This protein binds this small molecule.
Small molecule (SMILES): Nc1ncnc2c1ncn2[C@@H]1O[C@H](CO[P](=O)(O)O[P](=O)(O)NP(=O)(O)O)[C@@H](O)[C@H]1O

Binding-site contacts:
Ligand atom PG contacts residue THR505 of chain 1.B at 3.7 Å.
Ligand atom O2B contacts residue SER510 of chain 1.B at 3.0 Å (h-bond).
Ligand atom PG contacts residue ALA506 of chain 1.B at 3.6 Å.
Ligand atom O1G contacts residue MG1 of chain 1.K at 2.6 Å.
Ligand atom C8 contacts residue THR511 of chain 1.B at 3.1 Å.
Ligand atom N6 contacts residue ILE464 of chain 1.B at 3.6 Å.
Ligand atom O3G contacts residue ASN605 of chain 1.B at 3.8 Å.
Ligand atom N3B contacts residue ALA506 of chain 1.B at 3.0 Å (h-bond).
Ligand atom O1G contacts residue ARG620 of chain 1.C at 2.9 Å (salt-bridge).
Ligand atom O2G contacts residue ALA506 of chain 1.B at 3.6 Å (h-bond).
Ligand atom N6 contacts residue ASP467 of chain 1.B at 3.7 Å.
Ligand atom O3A contacts residue GLY508 of chain 1.B at 3.0 Å (h-bond).
Ligand atom N3 contacts residue ASP652 of chain 1.B at 3.1 Å (salt-bridge).
Ligand atom O3A contacts residue LYS509 of chain 1.B at 3.7 Å.
Ligand atom O3G contacts residue LYS509 of chain 1.B at 2.7 Å (salt-bridge).
Ligand atom O2G contacts residue THR505 of chain 1.B at 2.4 Å (h-bond).
Ligand atom O1G contacts residue LYS575 of chain 1.C at 3.5 Å (salt-bridge).
Ligand atom C2 contacts residue ASP652 of chain 1.B at 3.5 Å.
Ligand atom PG contacts residue ARG620 of chain 1.C at 3.6 Å.
Ligand atom C4' contacts residue LEU651 of chain 1.B at 3.7 Å (hydrophobic).
Ligand atom O2B contacts residue MG1 of chain 1.K at 2.5 Å.
Ligand atom O2' contacts residue LEU655 of chain 1.B at 3.6 Å.
Ligand atom O3A contacts residue THR507 of chain 1.B at 3.5 Å (h-bond).
Ligand atom O2G contacts residue ARG619 of chain 1.C at 3.5 Å (salt-bridge).
Ligand atom C2' contacts residue THR511 of chain 1.B at 3.5 Å.
Ligand atom N3B contacts residue ARG619 of chain 1.C at 3.3 Å (salt-bridge).
Ligand atom O3G contacts residue THR505 of chain 1.B at 3.5 Å.
Ligand atom O1B contacts residue THR507 of chain 1.B at 3.2 Å (h-bond).
Ligand atom O1B contacts residue LYS509 of chain 1.B at 2.8 Å (salt-bridge).
Ligand atom O2A contacts residue SER510 of chain 1.B at 3.3 Å.
Ligand atom O3A contacts residue ALA506 of chain 1.B at 3.7 Å.
Ligand atom O2A contacts residue THR511 of chain 1.B at 2.8 Å (h-bond).
Ligand atom N6 contacts residue PHE630 of chain 1.B at 3.6 Å.
Ligand atom O2G contacts residue ARG620 of chain 1.C at 3.2 Å (salt-bridge).
Ligand atom O1A contacts residue ARG619 of chain 1.C at 3.7 Å.
Ligand atom C6 contacts residue PHE630 of chain 1.B at 3.5 Å (hydrophobic).
Ligand atom O4' contacts residue PHE630 of chain 1.B at 3.6 Å.
Ligand atom C2 contacts residue LEU650 of chain 1.B at 3.5 Å (hydrophobic).
Ligand atom O3G contacts residue GLU504 of chain 1.B at 3.5 Å (salt-bridge).
Ligand atom O1B contacts residue GLY508 of chain 1.B at 3.7 Å.

Sequence of chain 1.B:
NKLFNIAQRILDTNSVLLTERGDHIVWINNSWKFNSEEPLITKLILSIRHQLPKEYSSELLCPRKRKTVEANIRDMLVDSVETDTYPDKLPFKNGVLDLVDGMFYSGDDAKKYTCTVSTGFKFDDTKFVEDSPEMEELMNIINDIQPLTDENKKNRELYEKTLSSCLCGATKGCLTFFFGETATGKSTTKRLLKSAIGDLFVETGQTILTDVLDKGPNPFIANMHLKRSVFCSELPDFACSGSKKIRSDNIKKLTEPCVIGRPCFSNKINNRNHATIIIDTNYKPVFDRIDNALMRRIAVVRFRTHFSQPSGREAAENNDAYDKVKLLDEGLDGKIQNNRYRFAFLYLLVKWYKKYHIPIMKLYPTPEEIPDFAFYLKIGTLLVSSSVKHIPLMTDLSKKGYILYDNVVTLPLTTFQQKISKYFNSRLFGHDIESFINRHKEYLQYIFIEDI

Sequence of chain 1.C:
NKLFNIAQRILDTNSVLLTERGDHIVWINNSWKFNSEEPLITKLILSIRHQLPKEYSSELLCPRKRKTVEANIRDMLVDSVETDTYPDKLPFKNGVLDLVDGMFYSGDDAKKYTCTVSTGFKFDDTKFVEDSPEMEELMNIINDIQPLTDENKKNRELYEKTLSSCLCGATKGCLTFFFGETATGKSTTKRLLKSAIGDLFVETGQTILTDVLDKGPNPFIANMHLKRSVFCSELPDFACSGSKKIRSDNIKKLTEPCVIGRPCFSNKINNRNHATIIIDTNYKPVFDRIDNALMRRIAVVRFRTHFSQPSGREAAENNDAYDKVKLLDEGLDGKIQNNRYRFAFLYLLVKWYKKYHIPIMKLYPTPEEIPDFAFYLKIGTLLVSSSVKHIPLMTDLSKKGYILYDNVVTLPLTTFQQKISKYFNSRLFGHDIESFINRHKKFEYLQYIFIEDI